This small molecule binds to this protein.
Small molecule (SMILES): Nc1ncnc2c1ncn2[C@@H]1O[C@H](COP(=O)(O)OP(=O)(O)OP(O)(O)=S)[C@@H](O)[C@H]1O

Sequence of chain 1.E:
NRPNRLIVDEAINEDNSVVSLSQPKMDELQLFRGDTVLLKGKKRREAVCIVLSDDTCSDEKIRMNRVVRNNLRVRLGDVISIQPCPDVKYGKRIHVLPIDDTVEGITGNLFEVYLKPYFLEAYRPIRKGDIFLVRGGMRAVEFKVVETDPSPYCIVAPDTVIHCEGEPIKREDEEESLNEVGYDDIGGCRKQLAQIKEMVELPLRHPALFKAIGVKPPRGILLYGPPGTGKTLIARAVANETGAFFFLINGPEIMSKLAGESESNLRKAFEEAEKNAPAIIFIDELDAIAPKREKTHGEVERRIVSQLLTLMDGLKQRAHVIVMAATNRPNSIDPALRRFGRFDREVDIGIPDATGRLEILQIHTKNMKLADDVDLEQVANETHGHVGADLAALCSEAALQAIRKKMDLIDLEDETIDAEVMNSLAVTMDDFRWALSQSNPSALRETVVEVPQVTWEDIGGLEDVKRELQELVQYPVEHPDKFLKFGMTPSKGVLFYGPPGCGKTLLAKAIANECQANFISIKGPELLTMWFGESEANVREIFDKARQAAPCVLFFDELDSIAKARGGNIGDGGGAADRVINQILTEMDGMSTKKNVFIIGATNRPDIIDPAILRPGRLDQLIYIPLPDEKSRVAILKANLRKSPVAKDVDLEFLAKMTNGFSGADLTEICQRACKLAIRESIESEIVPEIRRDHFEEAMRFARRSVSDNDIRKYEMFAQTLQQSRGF

Binding-site contacts:
Ligand atom O2' contacts residue HIS364 of chain 1.F at 3.1 Å.
Ligand atom C2' contacts residue LEU233 of chain 1.F at 3.8 Å (hydrophobic).
Ligand atom PB contacts residue GLY228 of chain 1.F at 3.5 Å.
Ligand atom PB contacts residue LYS231 of chain 1.F at 3.3 Å.
Ligand atom PG contacts residue MG1 of chain 1.CA at 3.5 Å.
Ligand atom PA contacts residue MG1 of chain 1.CA at 3.3 Å.
Ligand atom N7 contacts residue GLY230 of chain 1.F at 3.3 Å.
Ligand atom N6 contacts residue GLY187 of chain 1.F at 3.6 Å (h-bond).
Ligand atom N3 contacts residue LEU233 of chain 1.F at 3.5 Å.
Ligand atom O2A contacts residue THR232 of chain 1.F at 3.3 Å.
Ligand atom PB contacts residue GLY230 of chain 1.F at 3.5 Å.
Ligand atom N3 contacts residue HIS364 of chain 1.F at 3.0 Å (h-bond).
Ligand atom N6 contacts residue THR229 of chain 1.F at 3.0 Å (h-bond).
Ligand atom O3G contacts residue THR232 of chain 1.F at 3.6 Å (h-bond).
Ligand atom O1B contacts residue LYS231 of chain 1.F at 3.2 Å (salt-bridge).
Ligand atom C5 contacts residue THR229 of chain 1.F at 3.7 Å.
Ligand atom O3G contacts residue MG1 of chain 1.CA at 2.1 Å.
Ligand atom C8 contacts residue ALA389 of chain 1.F at 3.7 Å (hydrophobic).
Ligand atom S1G contacts residue GLU285 of chain 1.F at 3.5 Å (salt-bridge).
Ligand atom O1A contacts residue MG1 of chain 1.CA at 3.5 Å.
Ligand atom N1 contacts residue GLY187 of chain 1.F at 3.6 Å.
Ligand atom O2B contacts residue GLY230 of chain 1.F at 2.4 Å (h-bond).
Ligand atom O3A contacts residue GLY228 of chain 1.F at 3.3 Å.
Ligand atom O2A contacts residue MG1 of chain 1.CA at 2.2 Å.
Ligand atom O2B contacts residue LYS231 of chain 1.F at 2.6 Å (salt-bridge).
Ligand atom N7 contacts residue GLY228 of chain 1.F at 3.4 Å (h-bond).
Ligand atom O2B contacts residue THR229 of chain 1.F at 2.8 Å (h-bond).
Ligand atom C2 contacts residue ILE363 of chain 1.F at 3.5 Å (hydrophobic).
Ligand atom O3B contacts residue GLY228 of chain 1.F at 2.8 Å (h-bond).
Ligand atom O3A contacts residue GLY230 of chain 1.F at 3.6 Å.
Ligand atom O1B contacts residue THR232 of chain 1.F at 3.1 Å (h-bond).
Ligand atom C4 contacts residue LEU233 of chain 1.F at 3.6 Å (hydrophobic).
Ligand atom O1B contacts residue MG1 of chain 1.CA at 2.9 Å.
Ligand atom N7 contacts residue THR229 of chain 1.F at 3.0 Å (h-bond).
Ligand atom C8 contacts residue GLY228 of chain 1.F at 3.5 Å.
Ligand atom C2 contacts residue LEU233 of chain 1.F at 3.7 Å (hydrophobic).
Ligand atom C5 contacts residue GLY388 of chain 1.F at 3.7 Å.
Ligand atom O2B contacts residue GLY228 of chain 1.F at 3.2 Å.
Ligand atom O3B contacts residue LYS231 of chain 1.F at 2.9 Å (salt-bridge).
Ligand atom C2 contacts residue HIS364 of chain 1.F at 3.7 Å.

Sequence of chain 1.F:
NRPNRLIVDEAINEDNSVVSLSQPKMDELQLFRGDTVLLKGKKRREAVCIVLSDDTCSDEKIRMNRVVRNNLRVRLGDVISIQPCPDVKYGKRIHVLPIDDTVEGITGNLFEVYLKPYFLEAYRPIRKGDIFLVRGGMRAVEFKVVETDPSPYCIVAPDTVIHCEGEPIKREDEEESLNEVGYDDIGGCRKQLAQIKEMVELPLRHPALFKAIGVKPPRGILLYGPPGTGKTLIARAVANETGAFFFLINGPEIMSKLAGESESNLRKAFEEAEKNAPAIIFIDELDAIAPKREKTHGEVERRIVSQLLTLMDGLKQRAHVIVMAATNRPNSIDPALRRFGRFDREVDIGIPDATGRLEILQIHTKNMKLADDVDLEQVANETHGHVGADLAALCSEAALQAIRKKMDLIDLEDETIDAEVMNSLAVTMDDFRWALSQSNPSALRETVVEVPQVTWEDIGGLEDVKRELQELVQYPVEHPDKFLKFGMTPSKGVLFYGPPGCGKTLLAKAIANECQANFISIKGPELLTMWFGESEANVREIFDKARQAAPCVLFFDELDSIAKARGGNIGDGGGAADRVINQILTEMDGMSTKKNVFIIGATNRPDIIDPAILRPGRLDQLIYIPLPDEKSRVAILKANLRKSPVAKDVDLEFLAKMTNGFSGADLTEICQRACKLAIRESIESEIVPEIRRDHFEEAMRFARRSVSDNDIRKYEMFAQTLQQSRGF